Sequence of chain 1.E:
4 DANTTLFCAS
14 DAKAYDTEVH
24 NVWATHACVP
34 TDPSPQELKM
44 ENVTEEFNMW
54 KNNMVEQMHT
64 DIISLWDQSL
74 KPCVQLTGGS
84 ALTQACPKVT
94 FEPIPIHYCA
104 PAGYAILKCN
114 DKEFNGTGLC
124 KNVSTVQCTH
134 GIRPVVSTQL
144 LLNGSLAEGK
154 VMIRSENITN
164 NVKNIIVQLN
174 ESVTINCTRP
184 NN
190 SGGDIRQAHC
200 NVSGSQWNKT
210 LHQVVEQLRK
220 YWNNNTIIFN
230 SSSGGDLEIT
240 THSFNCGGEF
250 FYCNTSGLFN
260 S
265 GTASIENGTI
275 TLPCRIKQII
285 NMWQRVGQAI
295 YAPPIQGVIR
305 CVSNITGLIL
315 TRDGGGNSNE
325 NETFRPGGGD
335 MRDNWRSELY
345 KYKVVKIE

The protein below binds the small molecule below.
Small molecule (SMILES): CC(=O)N[C@@H]1[C@@H](O)[C@H](O)[C@@H](CO)O[C@H]1O

Binding-site contacts:
Ligand atom O6 contacts residue VAL154 of chain 1.E at 4.4 Å.
Ligand atom C3 contacts residue GLU174 of chain 1.E at 4.0 Å.
Ligand atom O6 contacts residue LYS153 of chain 1.E at 3.3 Å.
Ligand atom O5 contacts residue GLY152 of chain 1.E at 4.2 Å.
Ligand atom O5 contacts residue ASN173 of chain 1.E at 2.4 Å (h-bond).
Ligand atom C5 contacts residue GLN212 of chain 1.E at 4.4 Å.
Ligand atom C1 contacts residue GLU174 of chain 1.E at 3.6 Å.
Ligand atom C1 contacts residue ASN173 of chain 1.E at 1.4 Å.
Ligand atom C6 contacts residue ASN173 of chain 1.E at 4.5 Å.
Ligand atom O6 contacts residue ASN173 of chain 1.E at 3.8 Å.
Ligand atom N2 contacts residue GLU174 of chain 1.E at 4.1 Å.
Ligand atom C6 contacts residue GLN212 of chain 1.E at 3.3 Å.
Ligand atom O6 contacts residue GLN212 of chain 1.E at 2.9 Å (h-bond).
Ligand atom C2 contacts residue ASN173 of chain 1.E at 2.5 Å.
Ligand atom C7 contacts residue ASN173 of chain 1.E at 4.1 Å.
Ligand atom C4 contacts residue ASN173 of chain 1.E at 4.2 Å.
Ligand atom C5 contacts residue GLU174 of chain 1.E at 4.2 Å.
Ligand atom C3 contacts residue ASN173 of chain 1.E at 3.8 Å.
Ligand atom N2 contacts residue ASN173 of chain 1.E at 2.9 Å (h-bond).
Ligand atom C2 contacts residue GLU174 of chain 1.E at 4.1 Å.
Ligand atom C6 contacts residue LYS153 of chain 1.E at 3.8 Å.
Ligand atom O5 contacts residue LYS153 of chain 1.E at 4.2 Å.
Ligand atom O5 contacts residue GLU174 of chain 1.E at 4.3 Å.
Ligand atom C1 contacts residue GLY152 of chain 1.E at 4.2 Å.
Ligand atom C5 contacts residue ASN173 of chain 1.E at 3.6 Å.